Sequence of chain 1.A:
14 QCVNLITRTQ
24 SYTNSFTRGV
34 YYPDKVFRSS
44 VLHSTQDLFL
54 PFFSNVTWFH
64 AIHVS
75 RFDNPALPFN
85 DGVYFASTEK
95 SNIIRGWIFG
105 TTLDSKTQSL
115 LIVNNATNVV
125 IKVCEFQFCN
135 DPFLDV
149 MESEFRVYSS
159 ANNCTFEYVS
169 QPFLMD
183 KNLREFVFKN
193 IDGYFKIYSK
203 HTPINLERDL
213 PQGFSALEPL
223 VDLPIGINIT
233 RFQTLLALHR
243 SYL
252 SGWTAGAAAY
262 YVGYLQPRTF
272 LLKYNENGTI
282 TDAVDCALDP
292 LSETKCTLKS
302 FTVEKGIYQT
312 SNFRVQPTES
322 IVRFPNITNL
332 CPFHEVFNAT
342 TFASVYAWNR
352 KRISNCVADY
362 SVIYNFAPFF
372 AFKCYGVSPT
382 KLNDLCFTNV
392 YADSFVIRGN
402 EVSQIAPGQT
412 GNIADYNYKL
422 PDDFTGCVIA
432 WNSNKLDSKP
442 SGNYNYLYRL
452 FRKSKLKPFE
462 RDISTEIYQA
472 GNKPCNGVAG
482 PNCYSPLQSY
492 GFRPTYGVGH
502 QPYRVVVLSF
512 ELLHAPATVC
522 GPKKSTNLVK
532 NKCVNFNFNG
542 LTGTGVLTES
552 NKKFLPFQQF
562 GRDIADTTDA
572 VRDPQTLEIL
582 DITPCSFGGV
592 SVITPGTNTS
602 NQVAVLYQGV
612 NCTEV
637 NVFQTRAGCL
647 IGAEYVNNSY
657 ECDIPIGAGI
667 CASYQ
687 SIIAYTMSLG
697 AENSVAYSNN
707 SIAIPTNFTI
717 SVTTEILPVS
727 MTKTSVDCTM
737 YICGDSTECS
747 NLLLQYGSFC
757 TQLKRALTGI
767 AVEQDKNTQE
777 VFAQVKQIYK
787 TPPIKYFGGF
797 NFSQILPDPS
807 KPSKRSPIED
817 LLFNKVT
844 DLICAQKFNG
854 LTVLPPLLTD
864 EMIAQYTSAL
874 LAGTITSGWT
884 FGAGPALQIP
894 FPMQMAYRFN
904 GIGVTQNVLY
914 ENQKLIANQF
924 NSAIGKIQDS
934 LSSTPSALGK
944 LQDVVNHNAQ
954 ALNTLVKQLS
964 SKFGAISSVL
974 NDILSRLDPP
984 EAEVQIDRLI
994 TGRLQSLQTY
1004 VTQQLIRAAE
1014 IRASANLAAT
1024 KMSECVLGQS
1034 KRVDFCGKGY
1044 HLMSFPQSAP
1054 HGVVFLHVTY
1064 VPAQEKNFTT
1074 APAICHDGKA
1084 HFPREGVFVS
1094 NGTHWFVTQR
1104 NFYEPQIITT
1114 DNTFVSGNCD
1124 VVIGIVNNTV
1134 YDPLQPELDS

A protein and the small-molecule ligand that binds it are described below.
Small molecule (SMILES): CC(=O)N[C@@H]1[C@@H](O)[C@H](O)[C@@H](CO)O[C@H]1O

Sequence of chain 1.C:
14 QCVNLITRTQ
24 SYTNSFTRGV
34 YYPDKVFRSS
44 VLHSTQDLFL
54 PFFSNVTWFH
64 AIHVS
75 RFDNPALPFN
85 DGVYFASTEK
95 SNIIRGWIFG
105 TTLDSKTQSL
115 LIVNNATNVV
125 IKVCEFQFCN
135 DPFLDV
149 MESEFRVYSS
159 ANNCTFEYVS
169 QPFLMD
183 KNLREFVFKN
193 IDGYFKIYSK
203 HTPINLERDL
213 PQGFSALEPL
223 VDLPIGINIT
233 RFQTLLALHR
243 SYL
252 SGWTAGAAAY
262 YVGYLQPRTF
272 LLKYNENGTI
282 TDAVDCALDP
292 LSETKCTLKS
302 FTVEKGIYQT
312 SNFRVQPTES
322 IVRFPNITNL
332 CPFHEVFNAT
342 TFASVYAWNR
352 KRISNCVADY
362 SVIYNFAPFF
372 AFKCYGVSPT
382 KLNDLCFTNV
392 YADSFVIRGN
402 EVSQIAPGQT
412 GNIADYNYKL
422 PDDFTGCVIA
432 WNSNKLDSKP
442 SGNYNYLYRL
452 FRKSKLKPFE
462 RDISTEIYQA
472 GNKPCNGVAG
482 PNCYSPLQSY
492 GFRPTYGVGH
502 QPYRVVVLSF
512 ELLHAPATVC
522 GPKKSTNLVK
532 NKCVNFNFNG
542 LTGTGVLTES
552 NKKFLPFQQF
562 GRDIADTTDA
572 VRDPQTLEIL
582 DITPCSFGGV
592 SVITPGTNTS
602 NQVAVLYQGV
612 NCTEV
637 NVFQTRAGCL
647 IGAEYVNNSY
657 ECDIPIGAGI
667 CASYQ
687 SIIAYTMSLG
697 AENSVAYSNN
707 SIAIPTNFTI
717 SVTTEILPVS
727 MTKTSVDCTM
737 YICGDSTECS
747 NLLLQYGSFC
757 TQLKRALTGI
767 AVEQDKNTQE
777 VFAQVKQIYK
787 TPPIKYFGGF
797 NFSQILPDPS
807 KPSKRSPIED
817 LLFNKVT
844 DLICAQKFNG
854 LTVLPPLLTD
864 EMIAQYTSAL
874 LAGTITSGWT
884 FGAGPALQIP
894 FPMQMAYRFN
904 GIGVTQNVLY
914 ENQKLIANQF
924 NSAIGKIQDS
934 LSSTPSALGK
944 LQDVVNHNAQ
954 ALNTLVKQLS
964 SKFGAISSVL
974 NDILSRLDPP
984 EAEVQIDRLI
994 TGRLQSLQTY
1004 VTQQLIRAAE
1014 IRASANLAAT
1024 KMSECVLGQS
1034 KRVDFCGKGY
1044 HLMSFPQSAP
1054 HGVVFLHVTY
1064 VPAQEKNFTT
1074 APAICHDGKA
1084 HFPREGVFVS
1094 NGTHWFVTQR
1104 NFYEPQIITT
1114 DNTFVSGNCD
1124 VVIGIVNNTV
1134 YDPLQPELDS

Binding-site contacts:
Ligand atom C5 contacts residue LYS554 of chain 1.C at 4.5 Å.
Ligand atom O6 contacts residue LYS554 of chain 1.C at 3.7 Å.
Ligand atom C7 contacts residue ASN276 of chain 1.A at 4.4 Å.
Ligand atom C2 contacts residue ASN278 of chain 1.A at 2.5 Å.
Ligand atom C7 contacts residue ASN278 of chain 1.A at 3.5 Å.
Ligand atom C8 contacts residue ASN276 of chain 1.A at 3.7 Å.
Ligand atom N2 contacts residue ASN278 of chain 1.A at 2.9 Å (h-bond).
Ligand atom O5 contacts residue LYS554 of chain 1.C at 3.7 Å.
Ligand atom O7 contacts residue ASN278 of chain 1.A at 3.8 Å.
Ligand atom C5 contacts residue ASN278 of chain 1.A at 3.7 Å.
Ligand atom O5 contacts residue ASN278 of chain 1.A at 2.4 Å (h-bond).
Ligand atom C6 contacts residue LYS554 of chain 1.C at 3.9 Å.
Ligand atom O7 contacts residue GLU277 of chain 1.A at 3.8 Å.
Ligand atom C4 contacts residue ASN278 of chain 1.A at 4.2 Å.
Ligand atom C1 contacts residue ASN278 of chain 1.A at 1.4 Å.
Ligand atom C3 contacts residue ASN278 of chain 1.A at 3.8 Å.